This protein binds this small molecule.
Small molecule (SMILES): OC[C@H]1O[C@@](CO)(O[C@H]2O[C@H](CO)[C@@H](O)[C@H](O)[C@H]2O)[C@@H](O)[C@@H]1O

Binding-site contacts:
Ligand atom C1 contacts residue MET195 of chain 6.A at 3.2 Å (hydrophobic).
Ligand atom O2 contacts residue MET195 of chain 6.A at 3.6 Å.
Ligand atom O6 contacts residue LEU103 of chain 6.A at 3.3 Å.
Ligand atom O1 contacts residue GLN104 of chain 6.A at 3.9 Å.
Ligand atom O1 contacts residue MET195 of chain 6.A at 3.8 Å.
Ligand atom O4 contacts residue ILE101 of chain 6.A at 4.0 Å.
Ligand atom C3 contacts residue MET217 of chain 6.A at 3.2 Å (hydrophobic).
Ligand atom O3 contacts residue MET217 of chain 6.A at 2.5 Å (h-bond).
Ligand atom O4 contacts residue THR102 of chain 6.A at 3.8 Å.
Ligand atom O5 contacts residue LEU103 of chain 6.A at 3.0 Å (h-bond).
Ligand atom C5 contacts residue HIS263 of chain 6.A at 3.9 Å.
Ligand atom C4 contacts residue ASN215 of chain 6.A at 4.0 Å.
Ligand atom O4 contacts residue ASN215 of chain 6.A at 3.4 Å (h-bond).
Ligand atom O3 contacts residue ILE101 of chain 6.A at 3.5 Å.
Ligand atom C2 contacts residue MET217 of chain 6.A at 3.5 Å (hydrophobic).
Ligand atom O5 contacts residue THR102 of chain 6.A at 3.6 Å.
Ligand atom O2 contacts residue ASN215 of chain 6.A at 3.5 Å.
Ligand atom O6 contacts residue LEU103 of chain 6.A at 4.0 Å.
Ligand atom O3 contacts residue ASN215 of chain 6.A at 2.1 Å.
Ligand atom C4 contacts residue HIS263 of chain 6.A at 3.7 Å.
Ligand atom O1 contacts residue TYR194 of chain 6.A at 3.8 Å.
Ligand atom C5 contacts residue LEU103 of chain 6.A at 3.5 Å (hydrophobic).
Ligand atom O2 contacts residue MET217 of chain 6.A at 3.3 Å (h-bond).
Ligand atom C5 contacts residue THR102 of chain 6.A at 2.8 Å.
Ligand atom O2 contacts residue TYR193 of chain 6.A at 3.9 Å.
Ligand atom C6 contacts residue THR102 of chain 6.A at 1.9 Å.
Ligand atom O3 contacts residue TYR194 of chain 6.A at 3.9 Å.
Ligand atom O6 contacts residue ILE101 of chain 6.A at 2.1 Å (h-bond).
Ligand atom C5 contacts residue LEU103 of chain 6.A at 3.0 Å (hydrophobic).
Ligand atom O6 contacts residue THR102 of chain 6.A at 2.4 Å.
Ligand atom O6 contacts residue HIS241 of chain 6.A at 4.0 Å.
Ligand atom C4 contacts residue THR102 of chain 6.A at 3.9 Å.
Ligand atom C3 contacts residue ASN215 of chain 6.A at 3.5 Å.
Ligand atom O4 contacts residue HIS263 of chain 6.A at 2.6 Å.
Ligand atom C6 contacts residue LEU103 of chain 6.A at 3.2 Å (hydrophobic).
Ligand atom C6 contacts residue LEU103 of chain 6.A at 2.7 Å (hydrophobic).
Ligand atom C2 contacts residue TYR193 of chain 6.A at 3.8 Å (hydrophobic).
Ligand atom C6 contacts residue HIS241 of chain 6.A at 3.7 Å.
Ligand atom O5 contacts residue LEU103 of chain 6.A at 3.3 Å.
Ligand atom C6 contacts residue ILE101 of chain 6.A at 3.2 Å (hydrophobic).

Sequence of chain 6.A:
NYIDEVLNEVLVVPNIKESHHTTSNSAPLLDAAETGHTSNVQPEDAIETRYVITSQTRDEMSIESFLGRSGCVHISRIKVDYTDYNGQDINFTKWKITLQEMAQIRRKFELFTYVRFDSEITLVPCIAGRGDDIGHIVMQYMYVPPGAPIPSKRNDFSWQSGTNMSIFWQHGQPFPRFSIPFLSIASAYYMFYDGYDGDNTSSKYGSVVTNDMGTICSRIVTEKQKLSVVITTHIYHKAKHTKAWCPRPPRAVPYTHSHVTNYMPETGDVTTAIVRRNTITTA